Binding-site contacts:
Ligand atom O6 contacts residue TRP258 of chain 3.A at 3.7 Å.
Ligand atom O1 contacts residue MET295 of chain 3.A at 3.7 Å.
Ligand atom O5 contacts residue LYS256 of chain 3.A at 2.8 Å (salt-bridge).
Ligand atom C4 contacts residue ASP196 of chain 3.A at 3.7 Å.
Ligand atom O4 contacts residue ASN296 of chain 3.A at 3.4 Å.
Ligand atom O3 contacts residue LYS256 of chain 3.A at 3.0 Å (salt-bridge).
Ligand atom C6 contacts residue GLU252 of chain 3.A at 3.4 Å.
Ligand atom C1 contacts residue MET295 of chain 3.A at 3.6 Å (hydrophobic).
Ligand atom C6 contacts residue GLN259 of chain 3.A at 3.7 Å.
Ligand atom C5 contacts residue TRP258 of chain 3.A at 3.7 Å (hydrophobic).
Ligand atom C4 contacts residue TRP258 of chain 3.A at 3.7 Å (hydrophobic).
Ligand atom C6 contacts residue SER130 of chain 3.A at 3.7 Å.
Ligand atom C6 contacts residue GLU202 of chain 3.A at 3.5 Å.
Ligand atom C3 contacts residue LEU176 of chain 3.A at 3.8 Å (hydrophobic).
Ligand atom O6 contacts residue GLN259 of chain 3.A at 2.8 Å (h-bond).
Ligand atom C6 contacts residue TRP258 of chain 3.A at 3.7 Å (hydrophobic).
Ligand atom C6 contacts residue SER130 of chain 3.A at 3.5 Å.
Ligand atom C4 contacts residue GLU202 of chain 3.A at 3.6 Å.
Ligand atom O2 contacts residue ASP288 of chain 3.A at 2.5 Å (salt-bridge).
Ligand atom C4 contacts residue GLU252 of chain 3.A at 3.4 Å.
Ligand atom O2 contacts residue ASN296 of chain 3.A at 3.3 Å.
Ligand atom O4 contacts residue THR293 of chain 3.A at 3.5 Å.
Ligand atom O4 contacts residue ASP196 of chain 3.A at 2.7 Å (salt-bridge).
Ligand atom O4 contacts residue GLU202 of chain 3.A at 2.6 Å (salt-bridge).
Ligand atom O4 contacts residue VAL129 of chain 3.A at 3.6 Å.
Ligand atom O3 contacts residue ASP288 of chain 3.A at 3.3 Å (salt-bridge).
Ligand atom C3 contacts residue GLN259 of chain 3.A at 3.6 Å.
Ligand atom C6 contacts residue VAL262 of chain 3.A at 3.8 Å (hydrophobic).
Ligand atom C6 contacts residue LEU204 of chain 3.A at 3.7 Å (hydrophobic).
Ligand atom O3 contacts residue GLN259 of chain 3.A at 2.7 Å (h-bond).
Ligand atom C2 contacts residue ASP288 of chain 3.A at 3.6 Å.
Ligand atom O6 contacts residue GLU252 of chain 3.A at 2.6 Å (salt-bridge).
Ligand atom C1 contacts residue LYS256 of chain 3.A at 3.6 Å.
Ligand atom O4 contacts residue ARG178 of chain 3.A at 3.1 Å (salt-bridge).
Ligand atom O6 contacts residue LYS256 of chain 3.A at 2.9 Å (salt-bridge).
Ligand atom O3 contacts residue GLU252 of chain 3.A at 3.6 Å.
Ligand atom O5 contacts residue TRP284 of chain 3.A at 3.1 Å.
Ligand atom O6 contacts residue LYS256 of chain 3.A at 3.0 Å (salt-bridge).
Ligand atom O5 contacts residue GLU252 of chain 3.A at 3.6 Å.
Ligand atom O2 contacts residue ARG178 of chain 3.A at 3.5 Å (salt-bridge).

Sequence of chain 3.A:
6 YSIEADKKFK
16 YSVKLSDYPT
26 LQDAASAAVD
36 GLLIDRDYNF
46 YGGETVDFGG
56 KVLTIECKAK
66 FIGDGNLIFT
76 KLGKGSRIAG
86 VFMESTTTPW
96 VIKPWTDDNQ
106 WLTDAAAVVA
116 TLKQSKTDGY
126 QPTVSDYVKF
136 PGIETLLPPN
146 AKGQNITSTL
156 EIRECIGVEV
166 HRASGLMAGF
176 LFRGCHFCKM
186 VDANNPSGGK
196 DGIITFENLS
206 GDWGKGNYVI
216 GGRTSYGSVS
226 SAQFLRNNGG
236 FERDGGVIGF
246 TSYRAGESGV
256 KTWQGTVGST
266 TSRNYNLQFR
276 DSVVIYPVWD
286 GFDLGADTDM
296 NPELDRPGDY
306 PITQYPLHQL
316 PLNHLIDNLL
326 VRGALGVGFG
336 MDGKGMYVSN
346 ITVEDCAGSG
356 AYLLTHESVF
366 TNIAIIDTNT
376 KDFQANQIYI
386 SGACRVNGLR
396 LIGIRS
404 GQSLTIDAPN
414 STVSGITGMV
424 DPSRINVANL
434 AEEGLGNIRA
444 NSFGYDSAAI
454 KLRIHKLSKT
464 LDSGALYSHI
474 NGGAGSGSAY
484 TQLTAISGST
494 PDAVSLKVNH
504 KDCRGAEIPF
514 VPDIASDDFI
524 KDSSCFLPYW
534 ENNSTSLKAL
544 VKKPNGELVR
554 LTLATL

This protein binds this small molecule.
Small molecule (SMILES): C[C@@H]1O[C@@H](O)[C@H](O)[C@H](O)[C@H]1O[C@H]1O[C@H](CO)[C@@H](O)[C@H](O[C@H]2O[C@H](C)[C@@H](O)C[C@H]2O)[C@@H]1O[C@H]1O[C@H](CO)[C@H](O)[C@H](O[C@@H]2O[C@@H](C)[C@H](O[C@H]3O[C@H](CO)[C@@H](O)[C@H](O[C@H]4O[C@H](C)[C@@H](O)C[C@H]4O)[C@@H]3O[C@H]3O[C@H](CO)[C@H](O)[C@H](O)[C@H]3O)[C@@H](O)[C@H]2O)[C@H]1O